The small molecule below binds the protein below.
Small molecule (SMILES): OC[C@H]1O[C@H](O)[C@@H](O)[C@@H](O)[C@@H]1O

Sequence of chain 1.A:
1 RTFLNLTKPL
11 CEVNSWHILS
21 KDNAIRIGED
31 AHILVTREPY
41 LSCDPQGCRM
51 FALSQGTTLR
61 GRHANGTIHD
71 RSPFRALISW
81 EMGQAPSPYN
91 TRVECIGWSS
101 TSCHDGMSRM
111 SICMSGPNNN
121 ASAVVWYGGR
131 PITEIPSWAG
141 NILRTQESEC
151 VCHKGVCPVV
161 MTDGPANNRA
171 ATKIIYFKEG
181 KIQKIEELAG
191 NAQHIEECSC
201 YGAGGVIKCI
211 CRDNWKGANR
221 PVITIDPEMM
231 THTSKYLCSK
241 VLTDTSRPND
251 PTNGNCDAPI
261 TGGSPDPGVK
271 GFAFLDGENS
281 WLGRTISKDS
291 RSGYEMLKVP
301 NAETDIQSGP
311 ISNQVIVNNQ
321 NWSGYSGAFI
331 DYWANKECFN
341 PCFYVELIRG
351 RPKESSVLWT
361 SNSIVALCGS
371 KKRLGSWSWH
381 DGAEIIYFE

Binding-site contacts:
Ligand atom C6 contacts residue VAL315 of chain 1.A at 3.5 Å (hydrophobic).
Ligand atom C6 contacts residue GLU295 of chain 1.A at 3.3 Å.
Ligand atom O3 contacts residue MAN2 of chain 1.E at 4.5 Å.
Ligand atom C1 contacts residue ASN313 of chain 1.A at 4.0 Å.
Ligand atom O4 contacts residue MAN2 of chain 1.E at 4.3 Å.
Ligand atom O6 contacts residue GLU295 of chain 1.A at 2.9 Å (salt-bridge).
Ligand atom O5 contacts residue MAN2 of chain 1.E at 2.9 Å (h-bond).
Ligand atom C6 contacts residue ASN313 of chain 1.A at 3.5 Å.
Ligand atom C3 contacts residue MAN2 of chain 1.E at 3.1 Å.
Ligand atom O6 contacts residue MAN2 of chain 1.E at 3.2 Å (h-bond).
Ligand atom C5 contacts residue ASN313 of chain 1.A at 4.1 Å.
Ligand atom C4 contacts residue MAN2 of chain 1.E at 3.6 Å.
Ligand atom O6 contacts residue VAL315 of chain 1.A at 4.3 Å.
Ligand atom C1 contacts residue MAN2 of chain 1.E at 2.2 Å.
Ligand atom C5 contacts residue GLU295 of chain 1.A at 3.9 Å.
Ligand atom O2 contacts residue MAN2 of chain 1.E at 4.3 Å.
Ligand atom C2 contacts residue MAN2 of chain 1.E at 2.9 Å.
Ligand atom O4 contacts residue GLU295 of chain 1.A at 3.9 Å.
Ligand atom O6 contacts residue ASN313 of chain 1.A at 3.1 Å.
Ligand atom C5 contacts residue MAN2 of chain 1.E at 3.0 Å.
Ligand atom C6 contacts residue MAN2 of chain 1.E at 3.9 Å.
Ligand atom O5 contacts residue ASN313 of chain 1.A at 3.4 Å.
Ligand atom O6 contacts residue LEU297 of chain 1.A at 3.9 Å.
Ligand atom O4 contacts residue ILE286 of chain 1.A at 4.5 Å.